Sequence of chain 1.A:
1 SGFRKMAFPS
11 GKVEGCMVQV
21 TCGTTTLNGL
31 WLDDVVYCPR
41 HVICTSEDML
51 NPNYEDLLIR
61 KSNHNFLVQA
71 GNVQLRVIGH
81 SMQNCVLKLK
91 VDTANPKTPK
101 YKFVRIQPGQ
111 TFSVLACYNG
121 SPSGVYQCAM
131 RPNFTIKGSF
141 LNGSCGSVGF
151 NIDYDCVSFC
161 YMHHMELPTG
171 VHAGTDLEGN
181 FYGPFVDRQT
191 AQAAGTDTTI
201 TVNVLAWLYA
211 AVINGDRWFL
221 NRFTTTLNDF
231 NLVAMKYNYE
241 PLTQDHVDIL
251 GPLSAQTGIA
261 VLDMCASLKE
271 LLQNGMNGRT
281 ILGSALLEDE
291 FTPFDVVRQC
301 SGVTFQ

Sequence of chain 2.A:
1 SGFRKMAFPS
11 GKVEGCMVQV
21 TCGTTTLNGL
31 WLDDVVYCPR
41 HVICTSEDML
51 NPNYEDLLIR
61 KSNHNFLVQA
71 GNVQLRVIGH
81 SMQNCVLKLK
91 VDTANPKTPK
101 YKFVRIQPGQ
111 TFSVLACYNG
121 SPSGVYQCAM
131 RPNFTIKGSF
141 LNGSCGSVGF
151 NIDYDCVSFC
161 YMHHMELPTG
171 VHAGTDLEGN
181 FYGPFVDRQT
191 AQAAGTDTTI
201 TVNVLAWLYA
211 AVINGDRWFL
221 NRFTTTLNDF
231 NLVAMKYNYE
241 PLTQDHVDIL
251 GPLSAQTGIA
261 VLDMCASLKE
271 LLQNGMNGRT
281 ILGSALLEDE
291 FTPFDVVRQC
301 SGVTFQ

Binding-site contacts:
Ligand atom C21 contacts residue THR26 of chain 1.A at 3.1 Å.
Ligand atom F1 contacts residue GLN192 of chain 1.A at 3.2 Å.
Ligand atom C12 contacts residue GLU166 of chain 1.A at 3.3 Å.
Ligand atom N5 contacts residue PHE140 of chain 1.A at 3.4 Å (h-bond).
Ligand atom N3 contacts residue HIS164 of chain 1.A at 2.9 Å (h-bond).
Ligand atom O2 contacts residue GLN189 of chain 1.A at 3.5 Å.
Ligand atom N4 contacts residue ASN142 of chain 1.A at 3.4 Å (h-bond).
Ligand atom O6 contacts residue HIS163 of chain 1.A at 2.7 Å (h-bond).
Ligand atom N5 contacts residue GLU166 of chain 1.A at 3.2 Å (salt-bridge).
Ligand atom O6 contacts residue PHE140 of chain 1.A at 3.5 Å.
Ligand atom N2 contacts residue GLU166 of chain 1.A at 2.8 Å (salt-bridge).
Ligand atom O5 contacts residue CYS145 of chain 1.A at 2.9 Å (h-bond).
Ligand atom C16 contacts residue MET165 of chain 1.A at 3.5 Å (hydrophobic).
Ligand atom C2 contacts residue HIS164 of chain 1.A at 3.5 Å.
Ligand atom C17 contacts residue CYS145 of chain 1.A at 2.6 Å (hydrophobic).
Ligand atom F1 contacts residue MET165 of chain 1.A at 3.1 Å.
Ligand atom O6 contacts residue GLU166 of chain 1.A at 3.6 Å.
Ligand atom F2 contacts residue GLU166 of chain 1.A at 2.5 Å.
Ligand atom N3 contacts residue CYS145 of chain 1.A at 3.1 Å (h-bond).
Ligand atom C16 contacts residue GLU166 of chain 1.A at 3.5 Å.
Ligand atom F1 contacts residue THR190 of chain 1.A at 3.0 Å.
Ligand atom C19 contacts residue CYS145 of chain 1.A at 2.7 Å (hydrophobic).
Ligand atom C23 contacts residue CYS145 of chain 1.A at 3.0 Å (hydrophobic).
Ligand atom C18 contacts residue HIS41 of chain 1.A at 3.5 Å.
Ligand atom C19 contacts residue ASN142 of chain 1.A at 3.6 Å.
Ligand atom O4 contacts residue HIS41 of chain 1.A at 2.6 Å (h-bond).
Ligand atom O3 contacts residue GLU166 of chain 1.A at 2.9 Å (salt-bridge).
Ligand atom C20 contacts residue THR26 of chain 1.A at 3.2 Å.
Ligand atom F2 contacts residue MET165 of chain 1.A at 3.0 Å.
Ligand atom C20 contacts residue ASN142 of chain 1.A at 3.5 Å.
Ligand atom C20 contacts residue GLY143 of chain 1.A at 3.3 Å.
Ligand atom C15 contacts residue GLU166 of chain 1.A at 3.6 Å.
Ligand atom C18 contacts residue CYS145 of chain 1.A at 1.8 Å (hydrophobic).
Ligand atom O5 contacts residue SER144 of chain 1.A at 3.0 Å (h-bond).
Ligand atom O4 contacts residue CYS145 of chain 1.A at 2.8 Å (h-bond).
Ligand atom C27 contacts residue GLU166 of chain 1.A at 3.6 Å.
Ligand atom C19 contacts residue GLY143 of chain 1.A at 3.6 Å.
Ligand atom O3 contacts residue MET165 of chain 1.A at 3.3 Å.
Ligand atom F2 contacts residue LEU167 of chain 1.A at 3.3 Å.
Ligand atom O5 contacts residue GLY143 of chain 1.A at 2.8 Å (h-bond).

This protein binds this small molecule.
Small molecule (SMILES): CC(C)(C)[C@H](NC(=O)C(F)(F)F)C(=O)N1C[C@H]2[C@@H]([C@H]1C(=O)N[C@@H](C[C@@H]1CCNC1=O)[C@@H](O)C(=O)N1CCC1)C2(C)C